This protein binds this small molecule.
Small molecule (SMILES): OC[C@H]1O[C@H](O)[C@@H](O)[C@@H](O)[C@@H]1O

Sequence of chain 1.C:
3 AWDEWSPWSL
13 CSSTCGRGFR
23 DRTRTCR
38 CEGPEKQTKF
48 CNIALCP

Binding-site contacts:
Ligand atom O3 contacts residue GLU6 of chain 1.C at 2.7 Å (salt-bridge).
Ligand atom C2 contacts residue TRP7 of chain 1.C at 2.5 Å (hydrophobic).
Ligand atom O2 contacts residue TRP7 of chain 1.C at 3.0 Å (h-bond).
Ligand atom O5 contacts residue ARG24 of chain 1.C at 3.1 Å (salt-bridge).
Ligand atom C6 contacts residue ARG24 of chain 1.C at 4.0 Å.
Ligand atom O2 contacts residue GLU6 of chain 1.C at 3.1 Å (salt-bridge).
Ligand atom C3 contacts residue GLU6 of chain 1.C at 3.8 Å.
Ligand atom C3 contacts residue TRP7 of chain 1.C at 3.9 Å (hydrophobic).
Ligand atom C1 contacts residue ARG24 of chain 1.C at 3.7 Å.
Ligand atom C6 contacts residue TRP7 of chain 1.C at 4.5 Å (hydrophobic).
Ligand atom C1 contacts residue TRP7 of chain 1.C at 1.5 Å (hydrophobic).
Ligand atom O3 contacts residue TRP7 of chain 1.C at 4.5 Å.
Ligand atom O5 contacts residue TRP7 of chain 1.C at 2.4 Å.
Ligand atom C2 contacts residue GLU6 of chain 1.C at 4.2 Å.
Ligand atom C5 contacts residue TRP7 of chain 1.C at 3.7 Å (hydrophobic).
Ligand atom O2 contacts residue ASP5 of chain 1.C at 4.1 Å.
Ligand atom C5 contacts residue ARG24 of chain 1.C at 4.2 Å.
Ligand atom O6 contacts residue ARG24 of chain 1.C at 3.0 Å (salt-bridge).
Ligand atom O4 contacts residue TRP7 of chain 1.C at 4.3 Å.
Ligand atom C4 contacts residue TRP7 of chain 1.C at 4.2 Å (hydrophobic).